Binding-site contacts:
Ligand atom O06 contacts residue THR90 of chain 3.A at 4.3 Å.
Ligand atom C03 contacts residue HIS54 of chain 3.A at 4.0 Å.
Ligand atom C01 contacts residue TRP16 of chain 3.A at 4.2 Å (hydrophobic).
Ligand atom C01 contacts residue HIS54 of chain 3.A at 4.4 Å.
Ligand atom C04 contacts residue TRP137 of chain 3.A at 3.5 Å (hydrophobic).
Ligand atom O6 contacts residue TRP16 of chain 3.A at 4.1 Å.
Ligand atom C03 contacts residue VAL135 of chain 3.A at 3.5 Å (hydrophobic).
Ligand atom C04 contacts residue HIS54 of chain 3.A at 3.7 Å.
Ligand atom C05 contacts residue GLU181 of chain 3.A at 3.5 Å.
Ligand atom C03 contacts residue THR90 of chain 3.A at 3.5 Å.
Ligand atom C04 contacts residue GLU181 of chain 3.A at 3.3 Å.
Ligand atom C03 contacts residue GLU181 of chain 3.A at 3.5 Å.
Ligand atom O06 contacts residue HIS54 of chain 3.A at 2.6 Å (h-bond).
Ligand atom O6 contacts residue ASP245 of chain 3.A at 3.1 Å (salt-bridge).
Ligand atom O06 contacts residue TRP137 of chain 3.A at 3.7 Å.
Ligand atom C05 contacts residue MG1 of chain 3.B at 3.5 Å.
Ligand atom C01 contacts residue ASP287 of chain 3.A at 3.2 Å.
Ligand atom C03 contacts residue TRP137 of chain 3.A at 4.3 Å (hydrophobic).
Ligand atom O6 contacts residue GLU217 of chain 3.A at 4.4 Å.
Ligand atom C01 contacts residue MG1 of chain 3.B at 3.7 Å.
Ligand atom C05 contacts residue TRP16 of chain 3.A at 3.7 Å (hydrophobic).
Ligand atom C01 contacts residue GLU181 of chain 3.A at 4.3 Å.
Ligand atom O6 contacts residue GLU181 of chain 3.A at 2.5 Å (salt-bridge).
Ligand atom O06 contacts residue PHE94 of chain 3.A at 3.9 Å.
Ligand atom C05 contacts residue ASP287 of chain 3.A at 3.4 Å.
Ligand atom C01 contacts residue TRP137 of chain 3.A at 4.3 Å (hydrophobic).
Ligand atom C05 contacts residue HIS54 of chain 3.A at 4.2 Å.
Ligand atom O6 contacts residue MG1 of chain 3.B at 2.3 Å.
Ligand atom O6 contacts residue ASP287 of chain 3.A at 2.8 Å (salt-bridge).

A protein and the small-molecule ligand that binds it are described below.
Small molecule (SMILES): C[C@H](O)[C@@H](C)O

Sequence of chain 3.A:
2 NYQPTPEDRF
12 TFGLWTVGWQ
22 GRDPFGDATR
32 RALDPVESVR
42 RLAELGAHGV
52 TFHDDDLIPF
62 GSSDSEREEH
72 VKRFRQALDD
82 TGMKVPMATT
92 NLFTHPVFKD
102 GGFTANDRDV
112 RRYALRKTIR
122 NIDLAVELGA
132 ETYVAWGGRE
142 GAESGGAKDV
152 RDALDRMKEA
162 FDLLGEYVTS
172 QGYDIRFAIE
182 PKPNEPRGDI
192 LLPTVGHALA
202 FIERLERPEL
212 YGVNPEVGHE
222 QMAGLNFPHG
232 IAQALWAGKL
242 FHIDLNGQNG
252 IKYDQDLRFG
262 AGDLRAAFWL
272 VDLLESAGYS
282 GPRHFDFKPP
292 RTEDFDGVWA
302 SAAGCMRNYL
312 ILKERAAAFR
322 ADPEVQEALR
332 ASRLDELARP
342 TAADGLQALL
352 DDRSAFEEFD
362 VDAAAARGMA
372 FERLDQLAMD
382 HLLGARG